Sequence of chain 1.A:
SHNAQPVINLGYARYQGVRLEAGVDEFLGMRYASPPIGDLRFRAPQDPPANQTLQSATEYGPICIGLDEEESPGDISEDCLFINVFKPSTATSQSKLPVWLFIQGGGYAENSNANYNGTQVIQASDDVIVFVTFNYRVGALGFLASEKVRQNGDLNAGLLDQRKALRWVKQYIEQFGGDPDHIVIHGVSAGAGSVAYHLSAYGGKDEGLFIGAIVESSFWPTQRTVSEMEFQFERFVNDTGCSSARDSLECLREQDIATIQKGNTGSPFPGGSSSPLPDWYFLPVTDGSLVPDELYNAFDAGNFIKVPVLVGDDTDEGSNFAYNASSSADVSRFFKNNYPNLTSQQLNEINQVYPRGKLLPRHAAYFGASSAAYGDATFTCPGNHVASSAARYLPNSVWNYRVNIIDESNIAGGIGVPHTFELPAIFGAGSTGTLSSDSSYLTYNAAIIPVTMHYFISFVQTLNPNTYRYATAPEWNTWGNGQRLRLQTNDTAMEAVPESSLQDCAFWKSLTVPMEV

A protein and the small-molecule ligand that binds it are described below.
Small molecule (SMILES): CC(=O)N[C@@H]1[C@@H](O)[C@H](O)[C@@H](CO)O[C@H]1O

Binding-site contacts:
Ligand atom C6 contacts residue THR58 of chain 1.A at 3.8 Å.
Ligand atom C7 contacts residue ASN56 of chain 1.A at 3.7 Å.
Ligand atom C5 contacts residue GLN60 of chain 1.A at 3.7 Å.
Ligand atom C5 contacts residue NAG1 of chain 1.F at 4.1 Å.
Ligand atom C1 contacts residue GLN60 of chain 1.A at 3.8 Å.
Ligand atom C6 contacts residue NAG1 of chain 1.F at 3.7 Å.
Ligand atom O3 contacts residue NAG1 of chain 1.F at 3.7 Å.
Ligand atom O6 contacts residue NAG1 of chain 1.F at 3.5 Å.
Ligand atom C1 contacts residue THR58 of chain 1.A at 4.2 Å.
Ligand atom N2 contacts residue ASN56 of chain 1.A at 3.2 Å (h-bond).
Ligand atom C3 contacts residue ASN56 of chain 1.A at 4.2 Å.
Ligand atom O6 contacts residue GLN60 of chain 1.A at 3.5 Å (h-bond).
Ligand atom C6 contacts residue GLN60 of chain 1.A at 3.5 Å.
Ligand atom C5 contacts residue ASN56 of chain 1.A at 3.9 Å.
Ligand atom C6 contacts residue LEU59 of chain 1.A at 3.7 Å (hydrophobic).
Ligand atom O7 contacts residue ASN56 of chain 1.A at 3.7 Å.
Ligand atom C3 contacts residue NAG1 of chain 1.F at 4.1 Å.
Ligand atom O5 contacts residue GLN60 of chain 1.A at 2.8 Å (h-bond).
Ligand atom O5 contacts residue ASN56 of chain 1.A at 2.6 Å (h-bond).
Ligand atom O6 contacts residue LEU59 of chain 1.A at 4.2 Å.
Ligand atom C2 contacts residue ASN56 of chain 1.A at 2.8 Å.
Ligand atom O5 contacts residue THR58 of chain 1.A at 3.9 Å.
Ligand atom C1 contacts residue ASN56 of chain 1.A at 1.9 Å.
Ligand atom C5 contacts residue THR58 of chain 1.A at 3.8 Å.
Ligand atom O4 contacts residue NAG1 of chain 1.F at 2.6 Å.
Ligand atom C4 contacts residue NAG1 of chain 1.F at 3.3 Å.